Sequence of chain 1.D:
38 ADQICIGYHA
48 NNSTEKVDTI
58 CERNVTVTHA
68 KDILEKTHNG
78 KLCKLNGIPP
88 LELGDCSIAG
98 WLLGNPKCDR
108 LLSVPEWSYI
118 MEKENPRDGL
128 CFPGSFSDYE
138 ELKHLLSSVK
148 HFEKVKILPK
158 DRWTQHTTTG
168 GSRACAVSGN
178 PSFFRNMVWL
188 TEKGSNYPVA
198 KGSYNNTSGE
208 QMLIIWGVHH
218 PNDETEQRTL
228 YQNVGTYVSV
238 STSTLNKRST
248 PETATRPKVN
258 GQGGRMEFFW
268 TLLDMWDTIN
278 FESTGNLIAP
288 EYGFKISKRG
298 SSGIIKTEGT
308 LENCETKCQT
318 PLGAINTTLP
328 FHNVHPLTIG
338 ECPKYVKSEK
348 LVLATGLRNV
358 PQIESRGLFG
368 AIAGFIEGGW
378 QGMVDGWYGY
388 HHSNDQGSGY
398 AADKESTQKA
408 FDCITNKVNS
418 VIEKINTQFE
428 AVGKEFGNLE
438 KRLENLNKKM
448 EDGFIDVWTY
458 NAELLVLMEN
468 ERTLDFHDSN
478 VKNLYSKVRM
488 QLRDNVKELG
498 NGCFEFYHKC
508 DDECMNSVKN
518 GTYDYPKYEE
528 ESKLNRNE

A protein and the small-molecule ligand that binds it are described below.
Small molecule (SMILES): CC(=O)N[C@@H]1[C@@H](O)[C@H](O)[C@@H](CO)O[C@H]1O

Binding-site contacts:
Ligand atom C8 contacts residue ASN49 of chain 1.D at 3.5 Å.
Ligand atom C3 contacts residue ASN49 of chain 1.D at 3.7 Å.
Ligand atom N2 contacts residue ASN49 of chain 1.D at 3.2 Å (h-bond).
Ligand atom C7 contacts residue ASN49 of chain 1.D at 3.7 Å.
Ligand atom C4 contacts residue ASN49 of chain 1.D at 4.2 Å.
Ligand atom O5 contacts residue ASN49 of chain 1.D at 2.3 Å (h-bond).
Ligand atom O3 contacts residue ASN49 of chain 1.D at 4.0 Å.
Ligand atom C5 contacts residue ASN49 of chain 1.D at 3.6 Å.
Ligand atom C1 contacts residue ASN49 of chain 1.D at 1.4 Å.
Ligand atom C2 contacts residue ASN49 of chain 1.D at 2.4 Å.